Sequence of chain 1.A:
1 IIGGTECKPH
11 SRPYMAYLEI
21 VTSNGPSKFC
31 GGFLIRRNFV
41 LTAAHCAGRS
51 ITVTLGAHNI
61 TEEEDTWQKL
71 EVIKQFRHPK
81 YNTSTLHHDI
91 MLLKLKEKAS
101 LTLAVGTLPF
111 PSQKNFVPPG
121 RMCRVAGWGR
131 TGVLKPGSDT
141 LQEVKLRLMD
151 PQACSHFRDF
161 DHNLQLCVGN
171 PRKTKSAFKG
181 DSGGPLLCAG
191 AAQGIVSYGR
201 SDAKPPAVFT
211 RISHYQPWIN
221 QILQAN

This protein binds this small molecule.
Small molecule (SMILES): CC(=O)N[C@@H]1[C@@H](O)[C@H](O)[C@@H](CO)O[C@H]1O

Binding-site contacts:
Ligand atom C1 contacts residue ASN82 of chain 1.A at 1.4 Å.
Ligand atom O7 contacts residue ASN82 of chain 1.A at 4.4 Å.
Ligand atom O6 contacts residue THR85 of chain 1.A at 4.5 Å.
Ligand atom C5 contacts residue ASN82 of chain 1.A at 3.6 Å.
Ligand atom C5 contacts residue THR85 of chain 1.A at 4.3 Å.
Ligand atom C6 contacts residue THR85 of chain 1.A at 3.9 Å.
Ligand atom C3 contacts residue ASN82 of chain 1.A at 3.9 Å.
Ligand atom C7 contacts residue ASN82 of chain 1.A at 4.0 Å.
Ligand atom N2 contacts residue ASN82 of chain 1.A at 2.8 Å (h-bond).
Ligand atom C4 contacts residue ASN82 of chain 1.A at 4.4 Å.
Ligand atom O5 contacts residue ASN82 of chain 1.A at 2.5 Å (h-bond).
Ligand atom O5 contacts residue THR85 of chain 1.A at 3.9 Å.
Ligand atom C1 contacts residue THR85 of chain 1.A at 4.3 Å.
Ligand atom C2 contacts residue ASN82 of chain 1.A at 2.5 Å.